The protein below binds the small molecule below.
Small molecule (SMILES): C/C(=C\CO[P](=O)(O)OP(=O)(O)O)CO

Sequence of chain 2.A:
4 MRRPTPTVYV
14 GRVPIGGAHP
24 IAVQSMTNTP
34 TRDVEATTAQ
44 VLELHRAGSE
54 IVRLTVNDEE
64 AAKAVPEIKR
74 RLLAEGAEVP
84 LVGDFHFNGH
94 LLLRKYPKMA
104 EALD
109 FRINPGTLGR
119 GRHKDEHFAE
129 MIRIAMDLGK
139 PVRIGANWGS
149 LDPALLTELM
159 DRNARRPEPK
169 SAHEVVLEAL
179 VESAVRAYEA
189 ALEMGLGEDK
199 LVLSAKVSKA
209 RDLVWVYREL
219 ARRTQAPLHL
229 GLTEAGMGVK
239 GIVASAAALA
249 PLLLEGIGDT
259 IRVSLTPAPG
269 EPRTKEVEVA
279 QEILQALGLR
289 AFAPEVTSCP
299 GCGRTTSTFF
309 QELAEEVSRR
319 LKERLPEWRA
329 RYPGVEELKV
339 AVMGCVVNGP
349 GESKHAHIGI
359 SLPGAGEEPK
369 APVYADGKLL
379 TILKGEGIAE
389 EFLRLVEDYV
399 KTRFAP

Sequence of chain 1.A:
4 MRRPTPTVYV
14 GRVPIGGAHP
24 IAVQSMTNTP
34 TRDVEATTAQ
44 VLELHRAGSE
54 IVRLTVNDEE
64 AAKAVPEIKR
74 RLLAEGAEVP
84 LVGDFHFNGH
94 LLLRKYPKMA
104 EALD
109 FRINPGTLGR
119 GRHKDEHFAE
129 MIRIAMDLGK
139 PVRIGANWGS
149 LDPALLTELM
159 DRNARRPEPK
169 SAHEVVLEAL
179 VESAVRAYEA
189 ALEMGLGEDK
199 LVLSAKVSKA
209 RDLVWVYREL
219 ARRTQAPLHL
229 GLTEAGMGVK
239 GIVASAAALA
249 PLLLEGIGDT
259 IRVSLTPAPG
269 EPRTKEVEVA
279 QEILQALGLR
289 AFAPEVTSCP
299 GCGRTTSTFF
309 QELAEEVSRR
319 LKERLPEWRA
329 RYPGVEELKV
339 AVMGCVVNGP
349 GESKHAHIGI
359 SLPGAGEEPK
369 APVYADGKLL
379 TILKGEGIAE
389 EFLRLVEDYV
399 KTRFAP

Binding-site contacts:
Ligand atom O33 contacts residue ASN346 of chain 2.A at 2.9 Å (h-bond).
Ligand atom C31 contacts residue HIS89 of chain 1.A at 3.5 Å.
Ligand atom C31 contacts residue ARG110 of chain 1.A at 3.5 Å.
Ligand atom O14 contacts residue ARG260 of chain 1.A at 2.9 Å (salt-bridge).
Ligand atom C27 contacts residue ASN346 of chain 2.A at 3.5 Å.
Ligand atom C21 contacts residue SF41 of chain 2.B at 3.7 Å.
Ligand atom O29 contacts residue ARG260 of chain 1.A at 3.2 Å (salt-bridge).
Ligand atom O15 contacts residue SER262 of chain 1.A at 2.6 Å (h-bond).
Ligand atom P13 contacts residue SER262 of chain 1.A at 3.4 Å.
Ligand atom O18 contacts residue ASN145 of chain 1.A at 2.9 Å (h-bond).
Ligand atom O16 contacts residue ASN145 of chain 1.A at 3.5 Å (h-bond).
Ligand atom O19 contacts residue ARG56 of chain 1.A at 3.8 Å.
Ligand atom P17 contacts residue ASN145 of chain 1.A at 3.9 Å.
Ligand atom P17 contacts residue ARG110 of chain 1.A at 3.6 Å.
Ligand atom O33 contacts residue ARG110 of chain 1.A at 3.5 Å (salt-bridge).
Ligand atom O18 contacts residue ARG110 of chain 1.A at 2.9 Å (salt-bridge).
Ligand atom P13 contacts residue ARG260 of chain 1.A at 3.5 Å.
Ligand atom O19 contacts residue LYS204 of chain 1.A at 2.8 Å (salt-bridge).
Ligand atom C31 contacts residue ASP87 of chain 1.A at 3.9 Å.
Ligand atom O14 contacts residue LYS204 of chain 1.A at 3.0 Å (salt-bridge).
Ligand atom O16 contacts residue THR231 of chain 1.A at 3.5 Å (h-bond).
Ligand atom C30 contacts residue SF41 of chain 2.B at 3.6 Å.
Ligand atom O14 contacts residue ARG56 of chain 1.A at 2.8 Å (salt-bridge).
Ligand atom O33 contacts residue ASN145 of chain 1.A at 3.9 Å.
Ligand atom C30 contacts residue ASN346 of chain 2.A at 3.8 Å.
Ligand atom O20 contacts residue ARG56 of chain 1.A at 2.8 Å (salt-bridge).
Ligand atom O15 contacts residue THR231 of chain 1.A at 2.7 Å (h-bond).
Ligand atom P13 contacts residue LYS204 of chain 1.A at 3.7 Å.
Ligand atom C21 contacts residue ASP87 of chain 1.A at 3.6 Å.
Ligand atom C31 contacts residue ASN346 of chain 2.A at 3.5 Å.
Ligand atom P17 contacts residue LYS204 of chain 1.A at 3.8 Å.
Ligand atom O14 contacts residue SER262 of chain 1.A at 3.4 Å (h-bond).
Ligand atom C27 contacts residue SF41 of chain 2.B at 3.7 Å.
Ligand atom O33 contacts residue HIS89 of chain 1.A at 3.8 Å.
Ligand atom P13 contacts residue THR231 of chain 1.A at 3.7 Å.
Ligand atom C28 contacts residue GLU232 of chain 1.A at 3.9 Å.
Ligand atom C28 contacts residue SF41 of chain 2.B at 3.8 Å.
Ligand atom O19 contacts residue ARG141 of chain 1.A at 2.8 Å (salt-bridge).
Ligand atom O20 contacts residue ARG110 of chain 1.A at 2.7 Å (salt-bridge).
Ligand atom O16 contacts residue LYS204 of chain 1.A at 3.6 Å (salt-bridge).